A protein and the small-molecule ligand that binds it are described below.
Small molecule (SMILES): COc1nc(N(C)C)ccc1-c1cc2c(C(=O)O[C@@H]3O[C@H](C(=O)O)[C@@H](O)[C@H](O)[C@H]3O)c[nH]c2cc1Cl

Sequence of chain 1.A:
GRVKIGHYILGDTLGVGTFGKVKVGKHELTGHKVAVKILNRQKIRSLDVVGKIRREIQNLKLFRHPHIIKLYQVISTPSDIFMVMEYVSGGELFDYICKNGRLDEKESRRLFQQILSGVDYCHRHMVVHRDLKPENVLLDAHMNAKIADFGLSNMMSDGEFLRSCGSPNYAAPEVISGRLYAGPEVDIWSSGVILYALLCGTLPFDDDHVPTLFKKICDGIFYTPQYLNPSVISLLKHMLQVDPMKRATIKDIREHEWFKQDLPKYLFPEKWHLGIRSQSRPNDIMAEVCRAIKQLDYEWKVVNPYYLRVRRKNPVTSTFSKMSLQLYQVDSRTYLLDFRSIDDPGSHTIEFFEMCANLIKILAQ

Sequence of chain 1.B:
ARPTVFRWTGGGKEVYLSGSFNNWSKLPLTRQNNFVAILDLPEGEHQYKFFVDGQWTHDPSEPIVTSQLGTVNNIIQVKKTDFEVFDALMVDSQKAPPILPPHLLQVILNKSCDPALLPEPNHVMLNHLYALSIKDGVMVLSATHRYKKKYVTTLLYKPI

Binding-site contacts:
Ligand atom O6 contacts residue ASN44 of chain 1.B at 3.1 Å (h-bond).
Ligand atom N3 contacts residue ILE48 of chain 1.A at 3.9 Å.
Ligand atom C5 contacts residue LYS33 of chain 1.A at 3.8 Å.
Ligand atom C8 contacts residue ASN45 of chain 1.B at 3.2 Å.
Ligand atom C1 contacts residue GLY21 of chain 1.A at 3.3 Å.
Ligand atom N1 contacts residue LYS33 of chain 1.A at 3.9 Å.
Ligand atom C12 contacts residue ARG17 of chain 1.B at 3.8 Å.
Ligand atom O1 contacts residue VAL47 of chain 1.B at 3.6 Å.
Ligand atom C8 contacts residue SEP42 of chain 1.B at 3.8 Å.
Ligand atom C3 contacts residue LYS33 of chain 1.A at 3.7 Å.
Ligand atom C2 contacts residue THR40 of chain 1.B at 3.9 Å.
Ligand atom CL1 contacts residue ILE49 of chain 1.B at 3.7 Å.
Ligand atom C16 contacts residue ARG17 of chain 1.B at 3.8 Å.
Ligand atom C5 contacts residue ILE48 of chain 1.A at 3.9 Å (hydrophobic).
Ligand atom O2 contacts residue LYS31 of chain 1.A at 3.3 Å (salt-bridge).
Ligand atom CL1 contacts residue PHE92 of chain 1.A at 3.9 Å.
Ligand atom O5 contacts residue THR19 of chain 1.B at 3.9 Å.
Ligand atom C23 contacts residue ASN45 of chain 1.B at 3.9 Å.
Ligand atom C15 contacts residue ASP90 of chain 1.A at 3.7 Å.
Ligand atom N3 contacts residue ASP90 of chain 1.A at 2.8 Å (salt-bridge).
Ligand atom C7 contacts residue VAL47 of chain 1.B at 3.5 Å (hydrophobic).
Ligand atom N1 contacts residue VAL13 of chain 1.A at 3.9 Å.
Ligand atom C1 contacts residue LYS33 of chain 1.A at 3.4 Å.
Ligand atom CL1 contacts residue VAL47 of chain 1.B at 3.8 Å.
Ligand atom C8 contacts residue VAL47 of chain 1.B at 3.6 Å (hydrophobic).
Ligand atom C6 contacts residue VAL47 of chain 1.B at 3.9 Å (hydrophobic).
Ligand atom O4 contacts residue ASN45 of chain 1.B at 3.7 Å.
Ligand atom C12 contacts residue ASP90 of chain 1.A at 3.7 Å.
Ligand atom C13 contacts residue ASP90 of chain 1.A at 3.8 Å.
Ligand atom C4 contacts residue LYS33 of chain 1.A at 3.6 Å.
Ligand atom C1 contacts residue LEU20 of chain 1.A at 3.5 Å (hydrophobic).
Ligand atom C2 contacts residue VAL13 of chain 1.A at 3.8 Å (hydrophobic).
Ligand atom N2 contacts residue VAL47 of chain 1.B at 3.6 Å.
Ligand atom C11 contacts residue ARG17 of chain 1.B at 3.7 Å.
Ligand atom N3 contacts residue ARG17 of chain 1.B at 3.2 Å (salt-bridge).
Ligand atom N2 contacts residue SEP42 of chain 1.B at 3.8 Å.
Ligand atom C12 contacts residue ILE48 of chain 1.A at 3.7 Å (hydrophobic).
Ligand atom C15 contacts residue ARG17 of chain 1.B at 3.3 Å.
Ligand atom CL1 contacts residue VAL15 of chain 1.B at 3.9 Å.
Ligand atom C13 contacts residue ILE48 of chain 1.A at 3.7 Å (hydrophobic).